Binding-site contacts:
Ligand atom C6 contacts residue TYR106 of chain 2.A at 3.4 Å (hydrophobic).
Ligand atom O8 contacts residue HIS220 of chain 2.A at 3.3 Å (h-bond).
Ligand atom C3 contacts residue ILE102 of chain 2.A at 4.0 Å (hydrophobic).
Ligand atom C3 contacts residue PRO105 of chain 2.A at 3.6 Å (hydrophobic).
Ligand atom O8 contacts residue ARG217 of chain 2.A at 3.4 Å (salt-bridge).
Ligand atom C1 contacts residue ARG217 of chain 2.A at 3.8 Å.
Ligand atom C2 contacts residue FE1 of chain 2.B at 2.8 Å.
Ligand atom CL9 contacts residue ASP80 of chain 2.A at 3.4 Å.
Ligand atom O8 contacts residue FE1 of chain 2.B at 2.1 Å.
Ligand atom C4 contacts residue PRO105 of chain 2.A at 3.7 Å (hydrophobic).
Ligand atom O8 contacts residue TYR162 of chain 2.A at 3.9 Å.
Ligand atom C2 contacts residue GLY104 of chain 2.A at 4.1 Å.
Ligand atom C1 contacts residue HIS220 of chain 2.A at 3.9 Å.
Ligand atom C6 contacts residue ARG217 of chain 2.A at 3.7 Å.
Ligand atom C1 contacts residue TYR106 of chain 2.A at 3.6 Å (hydrophobic).
Ligand atom C2 contacts residue ARG217 of chain 2.A at 3.5 Å.
Ligand atom O7 contacts residue TYR162 of chain 2.A at 2.9 Å (h-bond).
Ligand atom C2 contacts residue HIS220 of chain 2.A at 3.9 Å.
Ligand atom C2 contacts residue PRO105 of chain 2.A at 3.9 Å (hydrophobic).
Ligand atom O7 contacts residue TYR196 of chain 2.A at 3.9 Å.
Ligand atom C1 contacts residue FE1 of chain 2.B at 2.7 Å.
Ligand atom O7 contacts residue HIS220 of chain 2.A at 3.3 Å (h-bond).
Ligand atom O7 contacts residue TYR106 of chain 2.A at 3.5 Å.
Ligand atom C6 contacts residue TYR196 of chain 2.A at 3.4 Å (hydrophobic).
Ligand atom C5 contacts residue PRO105 of chain 2.A at 4.1 Å (hydrophobic).
Ligand atom C6 contacts residue FE1 of chain 2.B at 4.1 Å.
Ligand atom C2 contacts residue HIS222 of chain 2.A at 3.9 Å.
Ligand atom C5 contacts residue ARG217 of chain 2.A at 3.7 Å.
Ligand atom C5 contacts residue LEU77 of chain 2.A at 4.0 Å (hydrophobic).
Ligand atom C3 contacts residue GLY104 of chain 2.A at 3.5 Å.
Ligand atom O8 contacts residue HIS222 of chain 2.A at 2.6 Å.
Ligand atom CL9 contacts residue ALA250 of chain 2.A at 3.9 Å.
Ligand atom O7 contacts residue FE1 of chain 2.B at 2.0 Å.
Ligand atom O8 contacts residue GLY104 of chain 2.A at 4.0 Å.
Ligand atom CL9 contacts residue VAL81 of chain 2.A at 3.2 Å.
Ligand atom O7 contacts residue HIS222 of chain 2.A at 4.0 Å.
Ligand atom CL9 contacts residue ILE102 of chain 2.A at 3.8 Å.
Ligand atom C1 contacts residue TYR162 of chain 2.A at 4.1 Å (hydrophobic).
Ligand atom C3 contacts residue ARG217 of chain 2.A at 3.7 Å.
Ligand atom C4 contacts residue ARG217 of chain 2.A at 3.9 Å.

The protein below binds the small molecule below.
Small molecule (SMILES): Oc1ccc(Cl)cc1O

Sequence of chain 2.A:
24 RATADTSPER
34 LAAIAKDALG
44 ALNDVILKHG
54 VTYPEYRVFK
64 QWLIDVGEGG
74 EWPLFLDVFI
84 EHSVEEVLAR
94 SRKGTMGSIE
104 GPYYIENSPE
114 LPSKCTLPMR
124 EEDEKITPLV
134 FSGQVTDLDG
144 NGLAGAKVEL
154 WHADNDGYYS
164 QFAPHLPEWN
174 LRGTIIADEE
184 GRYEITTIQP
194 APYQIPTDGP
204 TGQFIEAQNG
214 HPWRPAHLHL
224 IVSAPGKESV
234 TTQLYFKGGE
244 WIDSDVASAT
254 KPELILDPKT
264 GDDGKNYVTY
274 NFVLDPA